Sequence of chain 1.A:
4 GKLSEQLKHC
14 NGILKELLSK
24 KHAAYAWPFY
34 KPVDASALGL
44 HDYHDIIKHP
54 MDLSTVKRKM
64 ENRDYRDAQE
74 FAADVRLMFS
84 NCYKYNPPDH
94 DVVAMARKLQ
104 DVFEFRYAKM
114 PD

Binding-site contacts:
Ligand atom C3 contacts residue ASN89 of chain 1.A at 3.3 Å.
Ligand atom C18 contacts residue PRO90 of chain 1.A at 3.5 Å (hydrophobic).
Ligand atom C9 contacts residue TRP30 of chain 1.A at 3.8 Å (hydrophobic).
Ligand atom C18 contacts residue HIS93 of chain 1.A at 3.8 Å.
Ligand atom C14 contacts residue PRO31 of chain 1.A at 4.0 Å (hydrophobic).
Ligand atom C1 contacts residue ASN89 of chain 1.A at 3.9 Å.
Ligand atom O1 contacts residue HIS93 of chain 1.A at 3.8 Å.
Ligand atom C3 contacts residue LEU43 of chain 1.A at 3.9 Å (hydrophobic).
Ligand atom C15 contacts residue LEU43 of chain 1.A at 3.8 Å (hydrophobic).
Ligand atom C8 contacts residue TRP30 of chain 1.A at 3.8 Å (hydrophobic).
Ligand atom C1 contacts residue VAL95 of chain 1.A at 3.8 Å (hydrophobic).
Ligand atom C contacts residue VAL36 of chain 1.A at 3.6 Å (hydrophobic).
Ligand atom N contacts residue VAL95 of chain 1.A at 3.7 Å.
Ligand atom C4 contacts residue ASN89 of chain 1.A at 3.8 Å.
Ligand atom C17 contacts residue ASN89 of chain 1.A at 3.5 Å.
Ligand atom N2 contacts residue TYR88 of chain 1.A at 3.9 Å.
Ligand atom C14 contacts residue TRP30 of chain 1.A at 3.7 Å (hydrophobic).
Ligand atom O contacts residue ASN89 of chain 1.A at 2.9 Å (h-bond).
Ligand atom C13 contacts residue TRP30 of chain 1.A at 3.9 Å (hydrophobic).
Ligand atom N1 contacts residue VAL95 of chain 1.A at 4.0 Å.
Ligand atom C18 contacts residue ASN89 of chain 1.A at 3.8 Å.
Ligand atom C11 contacts residue HIS93 of chain 1.A at 4.0 Å.
Ligand atom C14 contacts residue VAL95 of chain 1.A at 3.8 Å (hydrophobic).
Ligand atom O1 contacts residue LEU43 of chain 1.A at 3.5 Å.
Ligand atom C15 contacts residue HIS93 of chain 1.A at 3.7 Å.
Ligand atom C13 contacts residue VAL95 of chain 1.A at 3.7 Å (hydrophobic).
Ligand atom C contacts residue PRO31 of chain 1.A at 3.8 Å (hydrophobic).
Ligand atom C5 contacts residue HIS93 of chain 1.A at 4.0 Å.
Ligand atom N2 contacts residue ASN89 of chain 1.A at 2.8 Å (h-bond).
Ligand atom C13 contacts residue PRO31 of chain 1.A at 4.0 Å (hydrophobic).
Ligand atom N2 contacts residue HIS93 of chain 1.A at 3.9 Å.
Ligand atom C15 contacts residue ASN89 of chain 1.A at 3.8 Å.
Ligand atom C16 contacts residue ASN89 of chain 1.A at 3.6 Å.
Ligand atom C4 contacts residue LEU43 of chain 1.A at 3.9 Å (hydrophobic).
Ligand atom C contacts residue PHE32 of chain 1.A at 3.9 Å (hydrophobic).
Ligand atom C17 contacts residue PRO90 of chain 1.A at 3.8 Å (hydrophobic).
Ligand atom N contacts residue VAL36 of chain 1.A at 3.8 Å.
Ligand atom C16 contacts residue TYR88 of chain 1.A at 3.9 Å (hydrophobic).
Ligand atom C13 contacts residue MET98 of chain 1.A at 3.7 Å (hydrophobic).
Ligand atom C17 contacts residue TYR88 of chain 1.A at 3.4 Å (hydrophobic).

The small molecule below binds the protein below.
Small molecule (SMILES): CNC(=O)c1cc(C(=O)NC2CC2)cc([C@@H](C)c2ccccc2)n1